Sequence of chain 1.A:
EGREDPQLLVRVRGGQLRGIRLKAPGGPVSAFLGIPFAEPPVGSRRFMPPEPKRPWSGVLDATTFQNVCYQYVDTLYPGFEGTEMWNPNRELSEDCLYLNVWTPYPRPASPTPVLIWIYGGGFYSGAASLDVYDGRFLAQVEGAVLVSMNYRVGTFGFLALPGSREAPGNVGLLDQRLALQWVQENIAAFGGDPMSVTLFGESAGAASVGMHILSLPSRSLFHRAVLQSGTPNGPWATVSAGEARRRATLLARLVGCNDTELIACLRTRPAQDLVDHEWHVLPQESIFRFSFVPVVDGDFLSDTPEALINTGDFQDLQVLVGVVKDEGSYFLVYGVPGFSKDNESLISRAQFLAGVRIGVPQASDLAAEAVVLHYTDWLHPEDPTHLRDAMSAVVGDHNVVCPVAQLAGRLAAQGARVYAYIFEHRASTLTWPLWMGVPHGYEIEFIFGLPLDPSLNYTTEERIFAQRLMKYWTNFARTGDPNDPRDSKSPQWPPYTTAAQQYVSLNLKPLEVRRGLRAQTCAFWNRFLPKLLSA

This protein binds this small molecule.
Small molecule (SMILES): O/N=C/c1cccc[n+]1CCCCCCC[n+]1ccccc1/C=N/O

Binding-site contacts:
Ligand atom C7 contacts residue TYR72 of chain 1.A at 3.4 Å (hydrophobic).
Ligand atom C22 contacts residue TRP86 of chain 1.A at 3.1 Å (hydrophobic).
Ligand atom N27 contacts residue TYR337 of chain 1.A at 2.8 Å.
Ligand atom C17 contacts residue TYR341 of chain 1.A at 3.5 Å (hydrophobic).
Ligand atom C6 contacts residue TYR72 of chain 1.A at 3.4 Å (hydrophobic).
Ligand atom C17 contacts residue TYR124 of chain 1.A at 3.4 Å (hydrophobic).
Ligand atom C23 contacts residue TYR337 of chain 1.A at 3.5 Å (hydrophobic).
Ligand atom C2 contacts residue TYR124 of chain 1.A at 3.7 Å (hydrophobic).
Ligand atom C11 contacts residue TYR341 of chain 1.A at 3.6 Å (hydrophobic).
Ligand atom C7 contacts residue TRP286 of chain 1.A at 3.3 Å (hydrophobic).
Ligand atom C8A contacts residue TYR72 of chain 1.A at 3.2 Å (hydrophobic).
Ligand atom C4 contacts residue GLU285 of chain 1.A at 3.4 Å.
Ligand atom N9 contacts residue TYR72 of chain 1.A at 3.8 Å.
Ligand atom C1 contacts residue TRP286 of chain 1.A at 3.6 Å (hydrophobic).
Ligand atom C24 contacts residue TYR337 of chain 1.A at 3.1 Å (hydrophobic).
Ligand atom C23 contacts residue TRP86 of chain 1.A at 3.5 Å (hydrophobic).
Ligand atom C3 contacts residue TRP286 of chain 1.A at 2.9 Å (hydrophobic).
Ligand atom C8 contacts residue TYR124 of chain 1.A at 3.4 Å (hydrophobic).
Ligand atom C8A contacts residue TRP286 of chain 1.A at 3.5 Å (hydrophobic).
Ligand atom C5A contacts residue GLU285 of chain 1.A at 3.4 Å.
Ligand atom C6 contacts residue TRP286 of chain 1.A at 3.1 Å (hydrophobic).
Ligand atom C5A contacts residue TYR72 of chain 1.A at 3.5 Å (hydrophobic).
Ligand atom N20 contacts residue TYR337 of chain 1.A at 3.4 Å (h-bond).
Ligand atom C17 contacts residue ASP74 of chain 1.A at 3.7 Å.
Ligand atom N2 contacts residue TYR72 of chain 1.A at 3.6 Å.
Ligand atom C14 contacts residue TYR124 of chain 1.A at 3.2 Å (hydrophobic).
Ligand atom C26 contacts residue TYR337 of chain 1.A at 2.9 Å (hydrophobic).
Ligand atom C21 contacts residue TYR337 of chain 1.A at 3.5 Å (hydrophobic).
Ligand atom C22 contacts residue TYR337 of chain 1.A at 3.5 Å (hydrophobic).
Ligand atom C5A contacts residue TRP286 of chain 1.A at 3.5 Å (hydrophobic).
Ligand atom C25 contacts residue TYR337 of chain 1.A at 3.1 Å (hydrophobic).
Ligand atom O10 contacts residue TRP286 of chain 1.A at 3.6 Å.
Ligand atom O28 contacts residue TYR337 of chain 1.A at 2.9 Å.
Ligand atom N27 contacts residue PHE338 of chain 1.A at 3.3 Å.
Ligand atom N9 contacts residue TRP286 of chain 1.A at 3.2 Å (h-bond).
Ligand atom C4 contacts residue TRP286 of chain 1.A at 3.2 Å (hydrophobic).
Ligand atom N2 contacts residue TRP286 of chain 1.A at 3.2 Å.
Ligand atom C11 contacts residue TYR124 of chain 1.A at 3.4 Å (hydrophobic).
Ligand atom O28 contacts residue PHE338 of chain 1.A at 2.8 Å.
Ligand atom C5 contacts residue TRP286 of chain 1.A at 3.7 Å (hydrophobic).